Sequence of chain 1.J:
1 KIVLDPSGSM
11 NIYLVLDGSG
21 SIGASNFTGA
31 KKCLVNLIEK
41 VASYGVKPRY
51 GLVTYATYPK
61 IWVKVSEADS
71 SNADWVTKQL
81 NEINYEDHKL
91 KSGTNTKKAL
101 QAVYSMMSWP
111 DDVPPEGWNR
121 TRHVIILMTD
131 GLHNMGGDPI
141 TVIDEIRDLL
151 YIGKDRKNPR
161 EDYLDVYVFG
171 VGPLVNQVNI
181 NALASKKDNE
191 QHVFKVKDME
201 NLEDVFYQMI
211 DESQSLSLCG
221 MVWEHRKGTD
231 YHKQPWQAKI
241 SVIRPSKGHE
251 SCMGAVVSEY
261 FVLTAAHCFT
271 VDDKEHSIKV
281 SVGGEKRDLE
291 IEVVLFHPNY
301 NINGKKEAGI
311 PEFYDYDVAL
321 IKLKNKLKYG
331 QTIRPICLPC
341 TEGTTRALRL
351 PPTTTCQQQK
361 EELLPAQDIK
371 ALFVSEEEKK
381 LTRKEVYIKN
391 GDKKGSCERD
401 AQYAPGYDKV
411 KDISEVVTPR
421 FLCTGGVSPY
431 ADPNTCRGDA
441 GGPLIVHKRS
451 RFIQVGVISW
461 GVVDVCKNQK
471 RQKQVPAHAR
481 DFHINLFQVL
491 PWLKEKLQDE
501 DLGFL

A protein and the small-molecule ligand that binds it are described below.
Small molecule (SMILES): CC(=O)N[C@H]1[C@H](O[C@H]2[C@H](O)[C@@H](NC(C)=O)CO[C@@H]2CO)O[C@H](CO)[C@@H](O)[C@@H]1O

Binding-site contacts:
Ligand atom C1 contacts residue PRO173 of chain 1.J at 3.8 Å (hydrophobic).
Ligand atom C7 contacts residue PRO173 of chain 1.J at 3.4 Å (hydrophobic).
Ligand atom N2 contacts residue VAL196 of chain 1.J at 3.2 Å.
Ligand atom N2 contacts residue GLY172 of chain 1.J at 4.2 Å.
Ligand atom C7 contacts residue GLY172 of chain 1.J at 4.5 Å.
Ligand atom O5 contacts residue PRO173 of chain 1.J at 4.1 Å.
Ligand atom C1 contacts residue ASN26 of chain 1.J at 1.4 Å.
Ligand atom C8 contacts residue VAL196 of chain 1.J at 4.2 Å (hydrophobic).
Ligand atom N2 contacts residue PRO173 of chain 1.J at 3.9 Å.
Ligand atom C6 contacts residue SER25 of chain 1.J at 3.5 Å.
Ligand atom C2 contacts residue ASN26 of chain 1.J at 2.4 Å.
Ligand atom C4 contacts residue ASN26 of chain 1.J at 3.7 Å.
Ligand atom O7 contacts residue ASN26 of chain 1.J at 4.4 Å.
Ligand atom C6 contacts residue ASN26 of chain 1.J at 3.1 Å.
Ligand atom O5 contacts residue ASN26 of chain 1.J at 2.5 Å (h-bond).
Ligand atom C2 contacts residue VAL196 of chain 1.J at 3.9 Å (hydrophobic).
Ligand atom O3 contacts residue ASN26 of chain 1.J at 3.0 Å (h-bond).
Ligand atom C3 contacts residue ASN26 of chain 1.J at 3.1 Å.
Ligand atom C1 contacts residue GLY172 of chain 1.J at 4.1 Å.
Ligand atom C5 contacts residue ASN26 of chain 1.J at 3.2 Å.
Ligand atom C7 contacts residue ASN26 of chain 1.J at 4.4 Å.
Ligand atom O6 contacts residue SER25 of chain 1.J at 3.1 Å (h-bond).
Ligand atom O7 contacts residue PRO173 of chain 1.J at 3.2 Å.
Ligand atom C8 contacts residue PRO173 of chain 1.J at 3.5 Å (hydrophobic).
Ligand atom O6 contacts residue ASN26 of chain 1.J at 3.8 Å.
Ligand atom N2 contacts residue ASN26 of chain 1.J at 3.6 Å.
Ligand atom C7 contacts residue VAL196 of chain 1.J at 4.2 Å (hydrophobic).